Sequence of chain 2.B:
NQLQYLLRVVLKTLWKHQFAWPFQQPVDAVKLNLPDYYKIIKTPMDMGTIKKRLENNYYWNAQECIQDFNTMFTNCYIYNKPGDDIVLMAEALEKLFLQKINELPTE

A protein and the small-molecule ligand that binds it are described below.
Small molecule (SMILES): Cc1cc(F)cc(C)c1Oc1ccc(C(C)(C)O)cc1-c1cn(C)c(=O)cc1NCC(=O)NC1CCC(O)CC1

Binding-site contacts:
Ligand atom O contacts residue LEU67 of chain 2.B at 3.8 Å.
Ligand atom CAE contacts residue LEU65 of chain 2.B at 4.0 Å (hydrophobic).
Ligand atom CA contacts residue ASN113 of chain 2.B at 4.0 Å.
Ligand atom CAN contacts residue TRP54 of chain 2.B at 4.1 Å (hydrophobic).
Ligand atom CAF contacts residue LEU65 of chain 2.B at 3.7 Å (hydrophobic).
Ligand atom CAJ contacts residue GLN58 of chain 2.B at 3.9 Å.
Ligand atom O contacts residue LEU65 of chain 2.B at 3.7 Å.
Ligand atom CAA contacts residue LEU65 of chain 2.B at 3.9 Å (hydrophobic).
Ligand atom OAK contacts residue PRO59 of chain 2.B at 3.4 Å (h-bond).
Ligand atom OAK contacts residue VAL60 of chain 2.B at 3.7 Å.
Ligand atom CAX contacts residue ILE119 of chain 2.B at 3.7 Å (hydrophobic).
Ligand atom CAR contacts residue ILE119 of chain 2.B at 3.5 Å (hydrophobic).
Ligand atom CAZ contacts residue PRO55 of chain 2.B at 4.1 Å (hydrophobic).
Ligand atom N contacts residue LEU65 of chain 2.B at 3.9 Å.
Ligand atom CAM contacts residue TRP54 of chain 2.B at 4.0 Å (hydrophobic).
Ligand atom CAR contacts residue TRP54 of chain 2.B at 3.8 Å (hydrophobic).
Ligand atom CAX contacts residue ASN113 of chain 2.B at 3.6 Å.
Ligand atom OBA contacts residue CYS109 of chain 2.B at 3.7 Å.
Ligand atom NAY contacts residue ILE119 of chain 2.B at 3.7 Å.
Ligand atom CBI contacts residue LEU67 of chain 2.B at 3.6 Å (hydrophobic).
Ligand atom CBC contacts residue PHE56 of chain 2.B at 3.5 Å (hydrophobic).
Ligand atom CAC contacts residue TRP54 of chain 2.B at 4.0 Å (hydrophobic).
Ligand atom CAI contacts residue ASP61 of chain 2.B at 4.2 Å.
Ligand atom OBA contacts residue ILE119 of chain 2.B at 3.8 Å.
Ligand atom OBA contacts residue ASN113 of chain 2.B at 2.7 Å (h-bond).
Ligand atom CAI contacts residue LEU65 of chain 2.B at 4.0 Å (hydrophobic).
Ligand atom CAX contacts residue VAL60 of chain 2.B at 4.1 Å (hydrophobic).
Ligand atom CAW contacts residue ILE119 of chain 2.B at 4.1 Å (hydrophobic).
Ligand atom C contacts residue LEU67 of chain 2.B at 3.9 Å (hydrophobic).
Ligand atom CA contacts residue LEU67 of chain 2.B at 3.8 Å (hydrophobic).
Ligand atom CAR contacts residue PRO55 of chain 2.B at 4.0 Å (hydrophobic).
Ligand atom OAK contacts residue ASP61 of chain 2.B at 3.2 Å (salt-bridge).
Ligand atom CAZ contacts residue ILE119 of chain 2.B at 4.0 Å (hydrophobic).
Ligand atom NAY contacts residue VAL60 of chain 2.B at 3.6 Å.
Ligand atom CAZ contacts residue VAL60 of chain 2.B at 3.7 Å (hydrophobic).
Ligand atom CBC contacts residue ILE119 of chain 2.B at 3.8 Å (hydrophobic).
Ligand atom CAW contacts residue ASN113 of chain 2.B at 3.7 Å.
Ligand atom CBC contacts residue VAL60 of chain 2.B at 3.6 Å (hydrophobic).
Ligand atom CBC contacts residue PRO55 of chain 2.B at 3.8 Å (hydrophobic).
Ligand atom CAD contacts residue TRP54 of chain 2.B at 4.1 Å (hydrophobic).